Sequence of chain 2.A:
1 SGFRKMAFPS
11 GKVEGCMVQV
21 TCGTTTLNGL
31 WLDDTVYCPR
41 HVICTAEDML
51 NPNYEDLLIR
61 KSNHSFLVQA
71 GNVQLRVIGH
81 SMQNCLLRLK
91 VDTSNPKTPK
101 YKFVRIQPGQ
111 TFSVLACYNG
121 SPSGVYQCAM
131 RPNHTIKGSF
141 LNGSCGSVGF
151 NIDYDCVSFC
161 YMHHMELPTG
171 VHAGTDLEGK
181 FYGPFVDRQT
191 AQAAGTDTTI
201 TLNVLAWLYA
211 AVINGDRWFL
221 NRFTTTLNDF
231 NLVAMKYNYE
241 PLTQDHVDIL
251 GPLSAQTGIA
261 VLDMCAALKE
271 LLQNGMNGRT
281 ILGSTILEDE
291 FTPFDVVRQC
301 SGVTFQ

A small-molecule ligand and the protein it binds are described below.
Small molecule (SMILES): O=C(/C=C/c1ccccc1)N[C@@H](Cc1ccccc1)C(=O)N[C@H](CO)Cc1ccccc1

Sequence of chain 1.A:
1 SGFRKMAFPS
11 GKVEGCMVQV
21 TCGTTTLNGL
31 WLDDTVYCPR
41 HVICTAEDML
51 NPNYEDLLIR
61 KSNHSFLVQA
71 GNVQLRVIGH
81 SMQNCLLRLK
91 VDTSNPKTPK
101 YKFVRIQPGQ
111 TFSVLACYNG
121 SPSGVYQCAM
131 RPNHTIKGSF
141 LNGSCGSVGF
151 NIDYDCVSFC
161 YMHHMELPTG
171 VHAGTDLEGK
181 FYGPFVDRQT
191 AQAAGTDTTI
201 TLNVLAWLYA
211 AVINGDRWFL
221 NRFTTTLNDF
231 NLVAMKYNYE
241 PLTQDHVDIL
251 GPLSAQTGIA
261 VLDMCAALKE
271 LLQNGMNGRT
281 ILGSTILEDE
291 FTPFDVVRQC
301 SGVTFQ

Binding-site contacts:
Ligand atom CD2 contacts residue ASN142 of chain 1.A at 3.6 Å.
Ligand atom CD1 contacts residue LEU141 of chain 1.A at 3.4 Å (hydrophobic).
Ligand atom CB contacts residue CYS145 of chain 1.A at 3.2 Å (hydrophobic).
Ligand atom OAC contacts residue CYS145 of chain 1.A at 3.9 Å.
Ligand atom CAT contacts residue GLN189 of chain 1.A at 3.8 Å.
Ligand atom CAU contacts residue MET49 of chain 1.A at 3.5 Å (hydrophobic).
Ligand atom CAN contacts residue GLN189 of chain 1.A at 3.5 Å.
Ligand atom CE1 contacts residue GLU166 of chain 1.A at 3.2 Å.
Ligand atom OAB contacts residue MET165 of chain 1.A at 3.3 Å.
Ligand atom CG contacts residue ASN142 of chain 1.A at 3.8 Å.
Ligand atom OAC contacts residue HIS41 of chain 1.A at 3.8 Å.
Ligand atom CAI contacts residue MET49 of chain 1.A at 3.9 Å (hydrophobic).
Ligand atom CB contacts residue LEU141 of chain 1.A at 3.8 Å (hydrophobic).
Ligand atom CAT contacts residue MET49 of chain 1.A at 3.8 Å (hydrophobic).
Ligand atom CBF contacts residue HIS164 of chain 1.A at 3.8 Å.
Ligand atom CBA contacts residue CYS145 of chain 1.A at 3.6 Å (hydrophobic).
Ligand atom OAB contacts residue GLU166 of chain 1.A at 2.9 Å (salt-bridge).
Ligand atom CAU contacts residue HIS164 of chain 1.A at 3.8 Å.
Ligand atom CE1 contacts residue PHE140 of chain 1.A at 3.3 Å (hydrophobic).
Ligand atom CBB contacts residue GLU166 of chain 1.A at 3.7 Å.
Ligand atom O contacts residue ASN142 of chain 1.A at 3.7 Å.
Ligand atom CBD contacts residue MET49 of chain 1.A at 3.5 Å (hydrophobic).
Ligand atom CAO contacts residue ASP187 of chain 1.A at 3.8 Å.
Ligand atom CE1 contacts residue LEU141 of chain 1.A at 3.7 Å (hydrophobic).
Ligand atom CAO contacts residue MET49 of chain 1.A at 3.6 Å (hydrophobic).
Ligand atom CAU contacts residue MET165 of chain 1.A at 3.8 Å (hydrophobic).
Ligand atom CAO contacts residue MET165 of chain 1.A at 3.6 Å (hydrophobic).
Ligand atom N contacts residue CYS145 of chain 1.A at 3.0 Å (h-bond).
Ligand atom CAI contacts residue ARG188 of chain 1.A at 3.5 Å.
Ligand atom CG contacts residue LEU141 of chain 1.A at 3.6 Å (hydrophobic).
Ligand atom CA contacts residue CYS145 of chain 1.A at 2.7 Å (hydrophobic).
Ligand atom O contacts residue SER144 of chain 1.A at 3.4 Å (h-bond).
Ligand atom CAF contacts residue GLU166 of chain 1.A at 3.2 Å.
Ligand atom CZ contacts residue GLU166 of chain 1.A at 3.5 Å.
Ligand atom O contacts residue CYS145 of chain 1.A at 2.6 Å (h-bond).
Ligand atom C contacts residue CYS145 of chain 1.A at 1.8 Å (hydrophobic).
Ligand atom CAQ contacts residue GLU166 of chain 1.A at 3.6 Å.
Ligand atom CD1 contacts residue SER144 of chain 1.A at 3.8 Å.
Ligand atom O contacts residue GLY143 of chain 1.A at 3.1 Å (h-bond).
Ligand atom CA contacts residue ASN142 of chain 1.A at 3.4 Å.